A small-molecule ligand and the protein it binds are described below.
Small molecule (SMILES): CC(=O)[C@H]1CC[C@H]2[C@@H]3CCC4=CC(=O)CC[C@]4(C)[C@H]3CC[C@]12C

Sequence of chain 1.A:
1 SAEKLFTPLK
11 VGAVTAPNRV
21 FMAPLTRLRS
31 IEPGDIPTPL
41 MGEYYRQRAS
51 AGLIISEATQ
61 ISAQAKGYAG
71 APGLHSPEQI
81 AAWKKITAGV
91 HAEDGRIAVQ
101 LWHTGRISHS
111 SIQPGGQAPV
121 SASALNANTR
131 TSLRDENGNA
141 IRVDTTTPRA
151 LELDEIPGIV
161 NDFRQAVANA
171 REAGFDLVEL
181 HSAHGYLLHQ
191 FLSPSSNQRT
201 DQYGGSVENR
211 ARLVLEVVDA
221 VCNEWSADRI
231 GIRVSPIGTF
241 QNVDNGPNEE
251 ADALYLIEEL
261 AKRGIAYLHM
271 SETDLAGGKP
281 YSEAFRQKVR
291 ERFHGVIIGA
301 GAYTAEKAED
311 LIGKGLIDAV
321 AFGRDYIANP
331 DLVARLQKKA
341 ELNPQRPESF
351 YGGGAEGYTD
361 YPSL

Binding-site contacts:
Ligand atom C2 contacts residue HIS184 of chain 1.A at 3.3 Å.
Ligand atom C5 contacts residue FMN1 of chain 1.B at 3.7 Å.
Ligand atom C9 contacts residue GLN241 of chain 1.A at 4.0 Å.
Ligand atom C18 contacts residue TYR351 of chain 1.A at 3.5 Å (hydrophobic).
Ligand atom C2 contacts residue FMN1 of chain 1.B at 3.8 Å.
Ligand atom C7 contacts residue TYR351 of chain 1.A at 4.1 Å (hydrophobic).
Ligand atom O20 contacts residue ARG142 of chain 1.A at 3.4 Å.
Ligand atom C19 contacts residue FMN1 of chain 1.B at 3.5 Å.
Ligand atom O3 contacts residue FMN1 of chain 1.B at 3.0 Å.
Ligand atom C6 contacts residue THR26 of chain 1.A at 3.4 Å.
Ligand atom C10 contacts residue TYR186 of chain 1.A at 4.2 Å (hydrophobic).
Ligand atom C3 contacts residue FMN1 of chain 1.B at 3.4 Å.
Ligand atom C9 contacts residue TYR186 of chain 1.A at 4.2 Å (hydrophobic).
Ligand atom O3 contacts residue HIS184 of chain 1.A at 2.8 Å (h-bond).
Ligand atom C3 contacts residue HIS181 of chain 1.A at 4.3 Å.
Ligand atom C1 contacts residue TYR186 of chain 1.A at 3.9 Å (hydrophobic).
Ligand atom C11 contacts residue GLN241 of chain 1.A at 3.6 Å.
Ligand atom C3 contacts residue TYR186 of chain 1.A at 3.7 Å (hydrophobic).
Ligand atom C19 contacts residue LEU275 of chain 1.A at 3.9 Å (hydrophobic).
Ligand atom C7 contacts residue THR26 of chain 1.A at 4.2 Å.
Ligand atom C1 contacts residue GLN241 of chain 1.A at 3.6 Å.
Ligand atom C6 contacts residue TYR351 of chain 1.A at 4.2 Å (hydrophobic).
Ligand atom C19 contacts residue TYR351 of chain 1.A at 3.6 Å (hydrophobic).
Ligand atom O3 contacts residue HIS181 of chain 1.A at 3.0 Å (h-bond).
Ligand atom C3 contacts residue HIS184 of chain 1.A at 3.5 Å.
Ligand atom C15 contacts residue TYR351 of chain 1.A at 4.3 Å (hydrophobic).
Ligand atom C12 contacts residue GLN241 of chain 1.A at 3.8 Å.
Ligand atom C4 contacts residue TRP102 of chain 1.A at 4.2 Å (hydrophobic).
Ligand atom C6 contacts residue FMN1 of chain 1.B at 3.8 Å.
Ligand atom C17 contacts residue ARG130 of chain 1.A at 4.2 Å.
Ligand atom O3 contacts residue TYR186 of chain 1.A at 3.4 Å.
Ligand atom C7 contacts residue TYR68 of chain 1.A at 3.7 Å (hydrophobic).
Ligand atom C4 contacts residue TYR186 of chain 1.A at 3.4 Å (hydrophobic).
Ligand atom C4 contacts residue THR26 of chain 1.A at 4.1 Å.
Ligand atom C15 contacts residue TYR68 of chain 1.A at 3.9 Å (hydrophobic).
Ligand atom C4 contacts residue FMN1 of chain 1.B at 3.4 Å.
Ligand atom C5 contacts residue TYR186 of chain 1.A at 3.7 Å (hydrophobic).
Ligand atom C14 contacts residue TYR68 of chain 1.A at 4.0 Å (hydrophobic).
Ligand atom C8 contacts residue TYR351 of chain 1.A at 3.5 Å (hydrophobic).
Ligand atom C20 contacts residue ARG142 of chain 1.A at 4.0 Å.